Binding-site contacts:
Ligand atom O6 contacts residue ALA58 of chain 1.B at 3.9 Å.
Ligand atom O2 contacts residue GLY289 of chain 1.B at 3.1 Å (h-bond).
Ligand atom C3 contacts residue TRP252 of chain 1.B at 3.5 Å (hydrophobic).
Ligand atom C6 contacts residue TRP231 of chain 1.B at 3.6 Å (hydrophobic).
Ligand atom O2 contacts residue SER290 of chain 1.B at 3.8 Å.
Ligand atom C8 contacts residue GLY288 of chain 1.B at 3.6 Å.
Ligand atom C1 contacts residue ARG23 of chain 1.B at 3.9 Å.
Ligand atom O3 contacts residue ARG23 of chain 1.B at 3.0 Å (salt-bridge).
Ligand atom C5 contacts residue TRP231 of chain 1.B at 3.4 Å (hydrophobic).
Ligand atom O6 contacts residue PRO25 of chain 1.B at 3.5 Å.
Ligand atom O1 contacts residue GLU177 of chain 1.B at 2.6 Å (salt-bridge).
Ligand atom O7 contacts residue ARG23 of chain 1.B at 3.2 Å (salt-bridge).
Ligand atom C2 contacts residue GLY289 of chain 1.B at 4.0 Å.
Ligand atom C2 contacts residue SER290 of chain 1.B at 3.6 Å.
Ligand atom O5 contacts residue ALA58 of chain 1.B at 3.7 Å.
Ligand atom C6 contacts residue PRO25 of chain 1.B at 3.6 Å (hydrophobic).
Ligand atom O3 contacts residue GLY289 of chain 1.B at 3.4 Å.
Ligand atom C4 contacts residue ASP128 of chain 1.B at 3.6 Å.
Ligand atom C2 contacts residue ARG23 of chain 1.B at 3.9 Å.
Ligand atom O1 contacts residue ASN180 of chain 1.B at 3.5 Å (h-bond).
Ligand atom O4 contacts residue SER290 of chain 1.B at 3.9 Å.
Ligand atom O3 contacts residue SER290 of chain 1.B at 2.6 Å (h-bond).
Ligand atom N2 contacts residue ASN180 of chain 1.B at 3.9 Å.
Ligand atom O4 contacts residue GLN79 of chain 1.B at 3.1 Å (h-bond).
Ligand atom C3 contacts residue ASP128 of chain 1.B at 3.3 Å.
Ligand atom C8 contacts residue ASN180 of chain 1.B at 3.6 Å.
Ligand atom C1 contacts residue GLU177 of chain 1.B at 3.3 Å.
Ligand atom O5 contacts residue TRP231 of chain 1.B at 3.7 Å.
Ligand atom O2 contacts residue GLY288 of chain 1.B at 3.1 Å.
Ligand atom C2 contacts residue ALA58 of chain 1.B at 3.7 Å (hydrophobic).
Ligand atom C1 contacts residue TRP252 of chain 1.B at 3.9 Å (hydrophobic).
Ligand atom C4 contacts residue LEU323 of chain 1.B at 3.8 Å (hydrophobic).
Ligand atom O3 contacts residue ASP128 of chain 1.B at 2.7 Å (salt-bridge).
Ligand atom C3 contacts residue GLY289 of chain 1.B at 3.7 Å.
Ligand atom C4 contacts residue ALA58 of chain 1.B at 4.0 Å (hydrophobic).
Ligand atom O4 contacts residue TRP252 of chain 1.B at 3.7 Å.
Ligand atom C3 contacts residue TRP252 of chain 1.B at 3.9 Å (hydrophobic).
Ligand atom C3 contacts residue SER290 of chain 1.B at 3.7 Å.
Ligand atom O5 contacts residue GLU177 of chain 1.B at 3.8 Å.
Ligand atom O4 contacts residue LEU24 of chain 1.B at 3.8 Å.

This small molecule binds to this protein.
Small molecule (SMILES): CC(=O)N[C@@H]1[C@@H](O[C@@H]2O[C@H](CO)[C@H](O)[C@H](O)[C@H]2O)[C@H](O)[C@@H](CO)O[C@H]1O

Sequence of chain 1.B:
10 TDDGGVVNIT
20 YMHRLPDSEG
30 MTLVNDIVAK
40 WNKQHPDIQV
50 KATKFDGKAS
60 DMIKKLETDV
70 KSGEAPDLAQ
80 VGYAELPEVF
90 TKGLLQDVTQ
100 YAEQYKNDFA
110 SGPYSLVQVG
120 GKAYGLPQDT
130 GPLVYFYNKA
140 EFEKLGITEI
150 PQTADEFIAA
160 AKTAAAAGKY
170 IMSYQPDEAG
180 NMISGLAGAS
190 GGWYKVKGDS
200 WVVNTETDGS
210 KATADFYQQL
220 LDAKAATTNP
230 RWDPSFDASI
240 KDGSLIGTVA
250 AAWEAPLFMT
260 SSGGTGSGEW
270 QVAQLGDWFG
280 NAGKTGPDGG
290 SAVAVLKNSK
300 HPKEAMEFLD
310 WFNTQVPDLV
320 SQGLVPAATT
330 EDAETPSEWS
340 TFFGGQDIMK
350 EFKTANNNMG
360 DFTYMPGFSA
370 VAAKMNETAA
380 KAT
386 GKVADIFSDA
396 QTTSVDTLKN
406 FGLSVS